Sequence of chain 1.A:
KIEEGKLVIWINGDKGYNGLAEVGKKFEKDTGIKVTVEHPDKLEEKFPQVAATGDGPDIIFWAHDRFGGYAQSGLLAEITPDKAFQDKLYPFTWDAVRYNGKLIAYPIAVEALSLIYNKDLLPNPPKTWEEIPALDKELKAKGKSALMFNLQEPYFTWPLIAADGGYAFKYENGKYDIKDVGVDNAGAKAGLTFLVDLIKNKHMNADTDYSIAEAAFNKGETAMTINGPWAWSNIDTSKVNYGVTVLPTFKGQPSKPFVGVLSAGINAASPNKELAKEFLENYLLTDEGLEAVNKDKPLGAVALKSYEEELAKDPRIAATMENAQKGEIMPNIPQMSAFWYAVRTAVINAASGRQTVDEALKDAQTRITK

This small molecule binds to this protein.
Small molecule (SMILES): OC[C@H]1O[C@@H]2O[C@H]3[C@H](O)[C@@H](O)[C@@H](O[C@H]4[C@H](O)[C@@H](O)[C@@H](O[C@H]5[C@H](O)[C@@H](O)[C@@H](O[C@H]6[C@H](O)[C@@H](O)[C@@H](O[C@H]7[C@H](O)[C@@H](O)[C@@H](O[C@H]8[C@H](O)[C@@H](O)[C@@H](O[C@H]1[C@H](O)[C@H]2O)O[C@@H]8CO)O[C@@H]7CO)O[C@@H]6CO)O[C@@H]5CO)O[C@@H]4CO)O[C@@H]3CO

Binding-site contacts:
Ligand atom O6 contacts residue PRO154 of chain 1.A at 3.9 Å.
Ligand atom O3 contacts residue TRP340 of chain 1.A at 4.2 Å.
Ligand atom O6 contacts residue ARG344 of chain 1.A at 3.9 Å.
Ligand atom C6 contacts residue GLU153 of chain 1.A at 3.2 Å.
Ligand atom O2 contacts residue TRP340 of chain 1.A at 2.9 Å.
Ligand atom C4 contacts residue TRP340 of chain 1.A at 4.0 Å (hydrophobic).
Ligand atom O6 contacts residue GLU153 of chain 1.A at 2.7 Å (salt-bridge).
Ligand atom C2 contacts residue TRP340 of chain 1.A at 3.8 Å (hydrophobic).
Ligand atom O2 contacts residue MET330 of chain 1.A at 4.0 Å.
Ligand atom O3 contacts residue LYS42 of chain 1.A at 4.1 Å.
Ligand atom O4 contacts residue TYR155 of chain 1.A at 4.1 Å.
Ligand atom C6 contacts residue TRP230 of chain 1.A at 4.0 Å (hydrophobic).
Ligand atom C2 contacts residue MET330 of chain 1.A at 4.1 Å (hydrophobic).
Ligand atom C2 contacts residue LYS42 of chain 1.A at 3.5 Å.
Ligand atom O5 contacts residue ARG344 of chain 1.A at 3.6 Å.
Ligand atom O2 contacts residue LYS42 of chain 1.A at 2.7 Å (salt-bridge).
Ligand atom C1 contacts residue TYR155 of chain 1.A at 3.5 Å (hydrophobic).
Ligand atom O6 contacts residue TYR155 of chain 1.A at 3.2 Å.
Ligand atom O2 contacts residue ASP65 of chain 1.A at 3.5 Å (salt-bridge).
Ligand atom O5 contacts residue TYR155 of chain 1.A at 3.4 Å.
Ligand atom O2 contacts residue TRP230 of chain 1.A at 3.7 Å.
Ligand atom C2 contacts residue TRP230 of chain 1.A at 3.9 Å (hydrophobic).
Ligand atom C6 contacts residue PHE156 of chain 1.A at 3.8 Å (hydrophobic).
Ligand atom C4 contacts residue TRP230 of chain 1.A at 4.0 Å (hydrophobic).
Ligand atom C6 contacts residue TYR155 of chain 1.A at 3.5 Å (hydrophobic).
Ligand atom O6 contacts residue TYR210 of chain 1.A at 4.0 Å.
Ligand atom O5 contacts residue TRP230 of chain 1.A at 4.0 Å.
Ligand atom C6 contacts residue ARG344 of chain 1.A at 4.1 Å.
Ligand atom C2 contacts residue ASP65 of chain 1.A at 4.2 Å.
Ligand atom C6 contacts residue TRP340 of chain 1.A at 3.9 Å (hydrophobic).
Ligand atom O2 contacts residue GLU111 of chain 1.A at 3.7 Å.
Ligand atom C1 contacts residue TRP230 of chain 1.A at 3.7 Å (hydrophobic).
Ligand atom C1 contacts residue TRP340 of chain 1.A at 4.0 Å (hydrophobic).
Ligand atom C4 contacts residue TYR155 of chain 1.A at 3.8 Å (hydrophobic).
Ligand atom O3 contacts residue ASP65 of chain 1.A at 3.7 Å.
Ligand atom C6 contacts residue TYR210 of chain 1.A at 4.1 Å (hydrophobic).
Ligand atom O6 contacts residue PHE156 of chain 1.A at 3.7 Å.
Ligand atom O5 contacts residue TRP340 of chain 1.A at 4.0 Å.
Ligand atom C5 contacts residue TYR155 of chain 1.A at 3.8 Å (hydrophobic).
Ligand atom C1 contacts residue ARG344 of chain 1.A at 4.2 Å.